Binding-site contacts:
Ligand atom O4 contacts residue ARG142 of chain 1.E at 3.2 Å.
Ligand atom C4 contacts residue ASN143 of chain 1.E at 3.1 Å.
Ligand atom O3 contacts residue ASN153 of chain 1.E at 2.3 Å (h-bond).
Ligand atom C3 contacts residue ASN143 of chain 1.E at 3.3 Å.
Ligand atom C1 contacts residue ASN143 of chain 1.E at 1.4 Å.
Ligand atom C7 contacts residue ASN153 of chain 1.E at 4.1 Å.
Ligand atom N2 contacts residue ASN153 of chain 1.E at 4.2 Å.
Ligand atom O6 contacts residue ASN143 of chain 1.E at 2.9 Å (h-bond).
Ligand atom C3 contacts residue ASN153 of chain 1.E at 3.6 Å.
Ligand atom O3 contacts residue GLY154 of chain 1.E at 4.5 Å.
Ligand atom C6 contacts residue ARG142 of chain 1.E at 3.4 Å.
Ligand atom O4 contacts residue ASN143 of chain 1.E at 4.3 Å.
Ligand atom C7 contacts residue ASN143 of chain 1.E at 4.0 Å.
Ligand atom C5 contacts residue ASN143 of chain 1.E at 3.1 Å.
Ligand atom C4 contacts residue ARG142 of chain 1.E at 3.9 Å.
Ligand atom C2 contacts residue ASN153 of chain 1.E at 3.8 Å.
Ligand atom O7 contacts residue ASN153 of chain 1.E at 3.5 Å.
Ligand atom C2 contacts residue ASN143 of chain 1.E at 2.5 Å.
Ligand atom O3 contacts residue ASN143 of chain 1.E at 3.8 Å.
Ligand atom C5 contacts residue ARG142 of chain 1.E at 4.2 Å.
Ligand atom C6 contacts residue ASN143 of chain 1.E at 3.0 Å.
Ligand atom O4 contacts residue ASN153 of chain 1.E at 4.0 Å.
Ligand atom N2 contacts residue ASN143 of chain 1.E at 3.5 Å (h-bond).
Ligand atom O5 contacts residue ASN143 of chain 1.E at 2.4 Å (h-bond).
Ligand atom O6 contacts residue ARG142 of chain 1.E at 3.9 Å.
Ligand atom C4 contacts residue ASN153 of chain 1.E at 4.0 Å.
Ligand atom O7 contacts residue ASN143 of chain 1.E at 3.7 Å.

A protein and the small-molecule ligand that binds it are described below.
Small molecule (SMILES): CC(=O)N[C@@H]1[C@@H](O)[C@H](O)[C@@H](CO)O[C@H]1O

Sequence of chain 1.E:
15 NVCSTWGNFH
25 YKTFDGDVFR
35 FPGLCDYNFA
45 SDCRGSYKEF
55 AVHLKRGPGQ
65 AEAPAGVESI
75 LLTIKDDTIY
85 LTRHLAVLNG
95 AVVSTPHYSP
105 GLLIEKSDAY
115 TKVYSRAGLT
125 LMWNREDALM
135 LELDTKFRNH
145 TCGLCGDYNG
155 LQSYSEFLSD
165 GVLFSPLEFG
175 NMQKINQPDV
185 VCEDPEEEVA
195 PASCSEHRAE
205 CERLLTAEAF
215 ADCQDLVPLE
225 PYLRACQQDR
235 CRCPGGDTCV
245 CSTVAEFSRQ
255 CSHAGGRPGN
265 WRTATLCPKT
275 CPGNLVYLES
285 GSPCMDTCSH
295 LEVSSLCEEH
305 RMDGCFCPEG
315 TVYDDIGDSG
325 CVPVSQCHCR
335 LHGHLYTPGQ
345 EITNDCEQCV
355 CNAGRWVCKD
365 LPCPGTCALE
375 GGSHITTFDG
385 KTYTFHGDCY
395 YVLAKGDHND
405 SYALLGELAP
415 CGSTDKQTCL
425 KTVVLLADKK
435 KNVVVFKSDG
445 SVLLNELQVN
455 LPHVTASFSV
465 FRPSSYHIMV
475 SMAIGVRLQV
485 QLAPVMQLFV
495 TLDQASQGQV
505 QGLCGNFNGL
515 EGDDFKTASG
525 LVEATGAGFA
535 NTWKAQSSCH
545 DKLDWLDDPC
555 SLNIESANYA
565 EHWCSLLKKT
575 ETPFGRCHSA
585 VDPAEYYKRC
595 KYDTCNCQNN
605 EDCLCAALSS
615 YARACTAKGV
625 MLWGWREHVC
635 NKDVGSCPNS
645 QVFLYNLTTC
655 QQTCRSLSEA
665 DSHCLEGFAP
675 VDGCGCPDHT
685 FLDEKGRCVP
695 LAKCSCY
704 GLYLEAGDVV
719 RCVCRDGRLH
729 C